Sequence of chain 1.N:
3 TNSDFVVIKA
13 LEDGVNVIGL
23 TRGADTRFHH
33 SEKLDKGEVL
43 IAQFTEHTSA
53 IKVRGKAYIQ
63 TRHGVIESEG

Binding-site contacts:
Ligand atom N contacts residue THR23 of chain 1.O at 2.9 Å (h-bond).
Ligand atom OXT contacts residue THR47 of chain 1.N at 2.5 Å (h-bond).
Ligand atom CE2 contacts residue ALA44 of chain 1.N at 3.9 Å (hydrophobic).
Ligand atom CA contacts residue THR28 of chain 1.O at 3.2 Å.
Ligand atom OXT contacts residue THR50 of chain 1.N at 2.9 Å (h-bond).
Ligand atom N contacts residue ASP27 of chain 1.O at 3.2 Å (salt-bridge).
Ligand atom C contacts residue THR47 of chain 1.N at 3.4 Å.
Ligand atom OXT contacts residue HIS31 of chain 1.N at 3.7 Å.
Ligand atom CZ3 contacts residue GLY21 of chain 1.N at 3.6 Å.
Ligand atom NE1 contacts residue GLN45 of chain 1.N at 2.7 Å (h-bond).
Ligand atom NE1 contacts residue ALA44 of chain 1.N at 3.8 Å.
Ligand atom CZ2 contacts residue ILE53 of chain 1.N at 4.0 Å (hydrophobic).
Ligand atom CD1 contacts residue SER51 of chain 1.O at 3.5 Å.
Ligand atom C contacts residue SER51 of chain 1.O at 3.6 Å.
Ligand atom CB contacts residue THR23 of chain 1.O at 3.6 Å.
Ligand atom CZ2 contacts residue THR50 of chain 1.N at 3.8 Å.
Ligand atom O contacts residue THR47 of chain 1.N at 3.5 Å.
Ligand atom CB contacts residue THR28 of chain 1.O at 3.6 Å.
Ligand atom CA contacts residue GLY25 of chain 1.O at 3.5 Å.
Ligand atom O contacts residue GLY25 of chain 1.O at 2.9 Å (h-bond).
Ligand atom CZ3 contacts residue HIS32 of chain 1.N at 4.0 Å.
Ligand atom N contacts residue THR28 of chain 1.O at 2.9 Å (h-bond).
Ligand atom O contacts residue SER51 of chain 1.O at 2.9 Å (h-bond).
Ligand atom C contacts residue GLY25 of chain 1.O at 3.5 Å.
Ligand atom CA contacts residue SER51 of chain 1.O at 3.9 Å.
Ligand atom CD1 contacts residue THR47 of chain 1.N at 3.7 Å.
Ligand atom C contacts residue THR50 of chain 1.N at 3.9 Å.
Ligand atom CB contacts residue SER51 of chain 1.O at 3.3 Å.
Ligand atom CH2 contacts residue GLY21 of chain 1.N at 3.5 Å.
Ligand atom CA contacts residue THR23 of chain 1.O at 3.8 Å.
Ligand atom CE3 contacts residue HIS32 of chain 1.N at 3.9 Å.
Ligand atom N contacts residue GLY25 of chain 1.O at 2.6 Å (h-bond).
Ligand atom CA contacts residue HIS31 of chain 1.N at 3.9 Å.
Ligand atom CD1 contacts residue GLN45 of chain 1.N at 3.5 Å.
Ligand atom CE2 contacts residue GLN45 of chain 1.N at 3.8 Å.
Ligand atom N contacts residue ARG24 of chain 1.O at 3.8 Å.
Ligand atom OXT contacts residue HIS49 of chain 1.N at 3.9 Å.
Ligand atom CG contacts residue SER51 of chain 1.O at 3.8 Å.
Ligand atom CZ2 contacts residue ALA44 of chain 1.N at 4.0 Å (hydrophobic).
Ligand atom O contacts residue ARG24 of chain 1.O at 3.6 Å.

A protein and the small-molecule ligand that binds it are described below.
Small molecule (SMILES): N[C@@H](Cc1c[nH]c2ccccc12)C(=O)O

Sequence of chain 1.O:
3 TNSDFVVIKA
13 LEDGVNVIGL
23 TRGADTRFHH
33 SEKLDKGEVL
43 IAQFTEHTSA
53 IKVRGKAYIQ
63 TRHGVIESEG